Binding-site contacts:
Ligand atom C4 contacts residue THR85 of chain 2.A at 3.7 Å.
Ligand atom C12 contacts residue GLY228 of chain 2.A at 3.6 Å.
Ligand atom C6 contacts residue ASP38 of chain 2.A at 3.6 Å.
Ligand atom C11 contacts residue ASP38 of chain 2.A at 3.1 Å.
Ligand atom C11 contacts residue TYR83 of chain 2.A at 3.7 Å (hydrophobic).
Ligand atom C6 contacts residue ASP226 of chain 2.A at 3.9 Å.
Ligand atom C18 contacts residue ALA229 of chain 2.A at 3.7 Å (hydrophobic).
Ligand atom C2 contacts residue ASP38 of chain 2.A at 3.6 Å.
Ligand atom C14 contacts residue THR85 of chain 2.A at 3.8 Å.
Ligand atom C14 contacts residue ALA229 of chain 2.A at 3.7 Å (hydrophobic).
Ligand atom C20 contacts residue SER230 of chain 2.A at 3.2 Å.
Ligand atom C3 contacts residue THR85 of chain 2.A at 3.8 Å.
Ligand atom C26 contacts residue PRO118 of chain 2.A at 3.6 Å (hydrophobic).
Ligand atom C27 contacts residue PRO118 of chain 2.A at 3.4 Å (hydrophobic).
Ligand atom C28 contacts residue PRO118 of chain 2.A at 3.8 Å (hydrophobic).
Ligand atom N7 contacts residue ASP226 of chain 2.A at 2.8 Å (salt-bridge).
Ligand atom O8 contacts residue TYR83 of chain 2.A at 3.6 Å.
Ligand atom C13 contacts residue ALA229 of chain 2.A at 3.7 Å (hydrophobic).
Ligand atom C29 contacts residue GLN19 of chain 2.A at 3.7 Å.
Ligand atom C15 contacts residue GLY228 of chain 2.A at 3.9 Å.
Ligand atom O8 contacts residue THR85 of chain 2.A at 3.0 Å (h-bond).
Ligand atom C27 contacts residue ALA122 of chain 2.A at 4.0 Å (hydrophobic).
Ligand atom O8 contacts residue SER84 of chain 2.A at 3.6 Å.
Ligand atom C14 contacts residue GLY228 of chain 2.A at 3.5 Å.
Ligand atom C15 contacts residue THR85 of chain 2.A at 3.8 Å.
Ligand atom N7 contacts residue GLY40 of chain 2.A at 3.9 Å.
Ligand atom C9 contacts residue ASP226 of chain 2.A at 3.6 Å.
Ligand atom C28 contacts residue LEU121 of chain 2.A at 3.9 Å (hydrophobic).
Ligand atom C28 contacts residue ALA122 of chain 2.A at 3.7 Å (hydrophobic).
Ligand atom N1 contacts residue ASP38 of chain 2.A at 2.8 Å (salt-bridge).
Ligand atom C21 contacts residue SER230 of chain 2.A at 3.0 Å.
Ligand atom C3 contacts residue TYR83 of chain 2.A at 3.6 Å (hydrophobic).
Ligand atom C23 contacts residue GLY228 of chain 2.A at 3.5 Å.
Ligand atom O30 contacts residue SER230 of chain 2.A at 3.6 Å.
Ligand atom C16 contacts residue SER230 of chain 2.A at 3.9 Å.
Ligand atom C22 contacts residue SER230 of chain 2.A at 4.0 Å.
Ligand atom N7 contacts residue ASP38 of chain 2.A at 3.0 Å (salt-bridge).
Ligand atom N19 contacts residue SER230 of chain 2.A at 3.5 Å (h-bond).
Ligand atom C17 contacts residue MET303 of chain 2.A at 3.7 Å (hydrophobic).
Ligand atom C18 contacts residue MET303 of chain 2.A at 3.8 Å (hydrophobic).

Sequence of chain 2.A:
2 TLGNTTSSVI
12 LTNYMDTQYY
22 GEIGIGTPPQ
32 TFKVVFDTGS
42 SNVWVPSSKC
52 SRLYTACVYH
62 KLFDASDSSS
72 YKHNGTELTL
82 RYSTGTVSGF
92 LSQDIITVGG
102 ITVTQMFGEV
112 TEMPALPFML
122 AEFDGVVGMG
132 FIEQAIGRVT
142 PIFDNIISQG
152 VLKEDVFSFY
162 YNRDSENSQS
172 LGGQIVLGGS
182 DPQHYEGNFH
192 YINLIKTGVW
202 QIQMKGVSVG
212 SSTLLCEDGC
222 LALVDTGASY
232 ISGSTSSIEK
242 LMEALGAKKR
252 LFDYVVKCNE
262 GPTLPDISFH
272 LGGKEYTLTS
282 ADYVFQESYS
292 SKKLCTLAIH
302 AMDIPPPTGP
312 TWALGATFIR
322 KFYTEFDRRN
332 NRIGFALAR

A protein and the small-molecule ligand that binds it are described below.
Small molecule (SMILES): [H]/N=C1/N[C@](C)(C(C)C)CC(=O)N1Cc1cccc(N2C[C@@H](c3ccccc3)CC2=O)c1